Binding-site contacts:
Ligand atom O03 contacts residue PRO136 of chain 1.A at 4.0 Å.
Ligand atom O03 contacts residue GLU116 of chain 1.A at 4.4 Å.
Ligand atom N04 contacts residue PRO136 of chain 1.A at 4.2 Å.
Ligand atom S07 contacts residue TYR80 of chain 1.A at 4.4 Å.
Ligand atom C06 contacts residue HIS117 of chain 1.A at 3.9 Å.
Ligand atom N04 contacts residue HIS117 of chain 1.A at 4.2 Å.
Ligand atom C05 contacts residue TYR43 of chain 1.A at 4.3 Å (hydrophobic).
Ligand atom C02 contacts residue VAL104 of chain 1.A at 4.4 Å (hydrophobic).
Ligand atom C06 contacts residue TYR43 of chain 1.A at 3.1 Å (hydrophobic).
Ligand atom S07 contacts residue GLU116 of chain 1.A at 4.3 Å.
Ligand atom O03 contacts residue TYR43 of chain 1.A at 4.3 Å.
Ligand atom C01 contacts residue VAL104 of chain 1.A at 3.6 Å (hydrophobic).
Ligand atom S07 contacts residue TYR43 of chain 1.A at 3.5 Å (h-bond).
Ligand atom S07 contacts residue VAL78 of chain 1.A at 4.2 Å.
Ligand atom C05 contacts residue CYS79 of chain 1.A at 3.9 Å (hydrophobic).
Ligand atom C02 contacts residue PRO136 of chain 1.A at 3.8 Å (hydrophobic).
Ligand atom C06 contacts residue PRO136 of chain 1.A at 4.3 Å (hydrophobic).
Ligand atom C06 contacts residue CYS79 of chain 1.A at 3.1 Å (hydrophobic).
Ligand atom S07 contacts residue CYS79 of chain 1.A at 2.0 Å (h-bond).
Ligand atom C05 contacts residue GLU116 of chain 1.A at 4.1 Å.
Ligand atom N04 contacts residue PHE135 of chain 1.A at 4.4 Å.
Ligand atom C06 contacts residue GLY134 of chain 1.A at 4.5 Å.
Ligand atom C05 contacts residue HIS117 of chain 1.A at 4.0 Å.
Ligand atom N04 contacts residue VAL104 of chain 1.A at 3.8 Å.
Ligand atom C01 contacts residue PRO136 of chain 1.A at 3.5 Å (hydrophobic).
Ligand atom C01 contacts residue PHE135 of chain 1.A at 3.9 Å (hydrophobic).

This protein binds this small molecule.
Small molecule (SMILES): CC(=O)NCCS

Sequence of chain 1.A:
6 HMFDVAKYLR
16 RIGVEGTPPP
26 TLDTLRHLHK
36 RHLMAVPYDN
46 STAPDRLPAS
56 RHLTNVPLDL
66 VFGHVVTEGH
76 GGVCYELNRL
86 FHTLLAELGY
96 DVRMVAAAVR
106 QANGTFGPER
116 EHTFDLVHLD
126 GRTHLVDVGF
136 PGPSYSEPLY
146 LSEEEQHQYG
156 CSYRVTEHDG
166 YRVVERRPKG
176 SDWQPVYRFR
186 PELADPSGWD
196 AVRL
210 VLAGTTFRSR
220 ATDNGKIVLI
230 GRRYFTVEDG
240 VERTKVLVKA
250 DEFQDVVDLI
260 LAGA